Sequence of chain 1.B:
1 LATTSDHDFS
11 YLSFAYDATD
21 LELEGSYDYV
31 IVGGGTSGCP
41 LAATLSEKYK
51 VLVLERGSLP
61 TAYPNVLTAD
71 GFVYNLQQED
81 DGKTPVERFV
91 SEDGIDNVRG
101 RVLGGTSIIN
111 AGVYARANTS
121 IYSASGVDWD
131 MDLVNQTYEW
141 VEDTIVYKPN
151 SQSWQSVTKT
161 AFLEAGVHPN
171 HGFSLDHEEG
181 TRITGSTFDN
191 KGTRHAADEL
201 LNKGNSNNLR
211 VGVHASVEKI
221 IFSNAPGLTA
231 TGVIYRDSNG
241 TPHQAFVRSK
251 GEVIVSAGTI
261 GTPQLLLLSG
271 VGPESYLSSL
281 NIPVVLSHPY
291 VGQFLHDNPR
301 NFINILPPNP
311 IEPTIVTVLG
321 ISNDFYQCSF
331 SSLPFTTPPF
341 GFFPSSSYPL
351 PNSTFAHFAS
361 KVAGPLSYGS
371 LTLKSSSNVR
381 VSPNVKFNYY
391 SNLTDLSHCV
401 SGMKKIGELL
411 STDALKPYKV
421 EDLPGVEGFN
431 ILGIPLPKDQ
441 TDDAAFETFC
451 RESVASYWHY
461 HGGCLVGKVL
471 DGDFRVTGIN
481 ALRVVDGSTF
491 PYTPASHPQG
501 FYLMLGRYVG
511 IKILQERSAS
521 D

This protein binds this small molecule.
Small molecule (SMILES): CC(=O)N[C@@H]1[C@@H](O)[C@H](O)[C@@H](CO)O[C@H]1O

Binding-site contacts:
Ligand atom C8 contacts residue GLU178 of chain 1.B at 4.4 Å.
Ligand atom O6 contacts residue ILE121 of chain 1.B at 3.9 Å.
Ligand atom C1 contacts residue SER120 of chain 1.B at 4.2 Å.
Ligand atom C5 contacts residue ASN118 of chain 1.B at 3.7 Å.
Ligand atom O7 contacts residue ASN323 of chain 1.B at 4.2 Å.
Ligand atom C6 contacts residue SER120 of chain 1.B at 3.9 Å.
Ligand atom C8 contacts residue ASN323 of chain 1.B at 3.5 Å.
Ligand atom O7 contacts residue ASN118 of chain 1.B at 3.4 Å (h-bond).
Ligand atom C8 contacts residue GLU179 of chain 1.B at 3.8 Å.
Ligand atom C7 contacts residue ASN323 of chain 1.B at 3.7 Å.
Ligand atom C5 contacts residue SER120 of chain 1.B at 3.7 Å.
Ligand atom N2 contacts residue ASN323 of chain 1.B at 3.5 Å (h-bond).
Ligand atom O5 contacts residue SER120 of chain 1.B at 3.8 Å.
Ligand atom C2 contacts residue ASN118 of chain 1.B at 2.5 Å.
Ligand atom C8 contacts residue SER322 of chain 1.B at 3.9 Å.
Ligand atom C7 contacts residue HIS177 of chain 1.B at 3.5 Å.
Ligand atom N2 contacts residue ASN118 of chain 1.B at 2.9 Å (h-bond).
Ligand atom C4 contacts residue ASN118 of chain 1.B at 4.3 Å.
Ligand atom O7 contacts residue SER322 of chain 1.B at 4.3 Å.
Ligand atom O5 contacts residue ILE121 of chain 1.B at 3.7 Å.
Ligand atom O7 contacts residue TYR326 of chain 1.B at 4.0 Å.
Ligand atom O5 contacts residue ASN118 of chain 1.B at 2.4 Å (h-bond).
Ligand atom O7 contacts residue HIS177 of chain 1.B at 2.9 Å (h-bond).
Ligand atom N2 contacts residue HIS177 of chain 1.B at 4.5 Å.
Ligand atom C1 contacts residue ASN118 of chain 1.B at 1.4 Å.
Ligand atom C8 contacts residue ILE321 of chain 1.B at 3.8 Å (hydrophobic).
Ligand atom C8 contacts residue HIS177 of chain 1.B at 3.8 Å.
Ligand atom O3 contacts residue ASN323 of chain 1.B at 2.8 Å (h-bond).
Ligand atom O6 contacts residue SER120 of chain 1.B at 4.4 Å.
Ligand atom C7 contacts residue ASN118 of chain 1.B at 3.4 Å.
Ligand atom C3 contacts residue ASN118 of chain 1.B at 3.8 Å.
Ligand atom C2 contacts residue ASN323 of chain 1.B at 4.2 Å.
Ligand atom C3 contacts residue ASN323 of chain 1.B at 3.7 Å.